Binding-site contacts:
Ligand atom CG contacts residue PRO290 of chain 1.B at 3.5 Å (hydrophobic).
Ligand atom O contacts residue ARG175 of chain 1.B at 2.9 Å (salt-bridge).
Ligand atom OD1 contacts residue LYS93 of chain 1.C at 3.9 Å.
Ligand atom O contacts residue CP1 of chain 1.J at 3.8 Å.
Ligand atom C contacts residue ARG175 of chain 1.B at 3.5 Å.
Ligand atom CB contacts residue GLN245 of chain 1.B at 4.1 Å.
Ligand atom OD2 contacts residue LEU289 of chain 1.B at 4.0 Å.
Ligand atom OD2 contacts residue ARG243 of chain 1.B at 3.7 Å.
Ligand atom OD1 contacts residue GLN245 of chain 1.B at 3.3 Å (h-bond).
Ligand atom O contacts residue HIS142 of chain 1.B at 3.3 Å.
Ligand atom C contacts residue CP1 of chain 1.J at 3.6 Å.
Ligand atom CG contacts residue ARG243 of chain 1.B at 4.3 Å.
Ligand atom N contacts residue PRO290 of chain 1.B at 3.7 Å.
Ligand atom CB contacts residue LEU289 of chain 1.B at 3.2 Å (hydrophobic).
Ligand atom OXT contacts residue GLN245 of chain 1.B at 4.3 Å.
Ligand atom OD1 contacts residue PRO290 of chain 1.B at 3.6 Å.
Ligand atom OD2 contacts residue GLN245 of chain 1.B at 3.1 Å (h-bond).
Ligand atom CB contacts residue PRO288 of chain 1.B at 4.2 Å (hydrophobic).
Ligand atom CA contacts residue THR176 of chain 1.B at 4.2 Å.
Ligand atom N contacts residue CP1 of chain 1.J at 2.5 Å (h-bond).
Ligand atom C contacts residue THR176 of chain 1.B at 4.3 Å.
Ligand atom CB contacts residue PRO290 of chain 1.B at 4.2 Å (hydrophobic).
Ligand atom OXT contacts residue LYS93 of chain 1.C at 4.3 Å.
Ligand atom N contacts residue LEU289 of chain 1.B at 3.4 Å (h-bond).
Ligand atom CB contacts residue CP1 of chain 1.J at 4.2 Å.
Ligand atom CB contacts residue THR176 of chain 1.B at 4.1 Å.
Ligand atom OD2 contacts residue PRO290 of chain 1.B at 3.6 Å.
Ligand atom OD1 contacts residue LEU289 of chain 1.B at 4.3 Å.
Ligand atom CA contacts residue LEU289 of chain 1.B at 3.5 Å (hydrophobic).
Ligand atom CG contacts residue GLN245 of chain 1.B at 3.2 Å.
Ligand atom O contacts residue ARG114 of chain 1.B at 4.3 Å.
Ligand atom CG contacts residue LEU289 of chain 1.B at 3.7 Å (hydrophobic).
Ligand atom C contacts residue ARG114 of chain 1.B at 4.3 Å.
Ligand atom OD1 contacts residue ARG243 of chain 1.B at 3.8 Å.
Ligand atom CA contacts residue CP1 of chain 1.J at 3.2 Å.
Ligand atom N contacts residue LYS93 of chain 1.C at 3.9 Å.
Ligand atom C contacts residue HIS142 of chain 1.B at 4.2 Å.
Ligand atom O contacts residue THR176 of chain 1.B at 3.6 Å.
Ligand atom OXT contacts residue CP1 of chain 1.J at 4.2 Å.
Ligand atom OXT contacts residue ARG175 of chain 1.B at 3.1 Å (salt-bridge).

Sequence of chain 1.B:
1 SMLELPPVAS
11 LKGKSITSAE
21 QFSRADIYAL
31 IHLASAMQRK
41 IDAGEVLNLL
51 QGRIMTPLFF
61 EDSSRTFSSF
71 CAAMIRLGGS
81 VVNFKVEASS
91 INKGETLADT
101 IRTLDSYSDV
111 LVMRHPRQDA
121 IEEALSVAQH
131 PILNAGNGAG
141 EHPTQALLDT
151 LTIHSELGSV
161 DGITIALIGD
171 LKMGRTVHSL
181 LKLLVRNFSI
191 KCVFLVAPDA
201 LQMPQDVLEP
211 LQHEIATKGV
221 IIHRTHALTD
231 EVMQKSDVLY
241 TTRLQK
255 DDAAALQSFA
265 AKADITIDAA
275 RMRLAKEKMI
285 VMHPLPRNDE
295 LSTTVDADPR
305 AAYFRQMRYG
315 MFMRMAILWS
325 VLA

Sequence of chain 1.C:
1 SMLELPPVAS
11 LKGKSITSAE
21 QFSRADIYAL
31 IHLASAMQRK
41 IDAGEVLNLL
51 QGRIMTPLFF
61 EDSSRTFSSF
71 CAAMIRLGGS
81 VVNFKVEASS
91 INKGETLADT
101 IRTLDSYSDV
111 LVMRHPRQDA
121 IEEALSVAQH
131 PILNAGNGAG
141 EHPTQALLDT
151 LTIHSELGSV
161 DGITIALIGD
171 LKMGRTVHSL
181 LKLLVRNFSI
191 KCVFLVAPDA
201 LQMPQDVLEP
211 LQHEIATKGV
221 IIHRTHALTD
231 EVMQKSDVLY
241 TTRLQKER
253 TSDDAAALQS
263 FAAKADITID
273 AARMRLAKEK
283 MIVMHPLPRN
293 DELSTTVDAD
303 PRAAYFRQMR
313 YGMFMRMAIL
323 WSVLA

This protein binds this small molecule.
Small molecule (SMILES): N[C@@H](CC(=O)O)C(=O)O